A small-molecule ligand and the protein it binds are described below.
Small molecule (SMILES): CC/C(=C(/CC)c1ccc(O)cc1)c1ccc(O)cc1

Binding-site contacts:
Ligand atom C2 contacts residue LEU91 of chain 1.A at 3.8 Å (hydrophobic).
Ligand atom CP9 contacts residue ALA50 of chain 1.A at 3.6 Å (hydrophobic).
Ligand atom CP2 contacts residue MET121 of chain 1.A at 3.8 Å (hydrophobic).
Ligand atom C2 contacts residue LEU87 of chain 1.A at 3.7 Å (hydrophobic).
Ligand atom C8 contacts residue LEU46 of chain 1.A at 3.9 Å (hydrophobic).
Ligand atom OP3 contacts residue LEU225 of chain 1.A at 3.8 Å.
Ligand atom C5 contacts residue PHE104 of chain 1.A at 3.9 Å (hydrophobic).
Ligand atom CP3 contacts residue MET121 of chain 1.A at 3.4 Å (hydrophobic).
Ligand atom C3 contacts residue LEU87 of chain 1.A at 3.9 Å (hydrophobic).
Ligand atom O3 contacts residue LEU87 of chain 1.A at 3.6 Å (h-bond).
Ligand atom C8 contacts residue PHE104 of chain 1.A at 3.9 Å (hydrophobic).
Ligand atom OP3 contacts residue MET228 of chain 1.A at 3.4 Å.
Ligand atom C4 contacts residue PHE104 of chain 1.A at 4.0 Å (hydrophobic).
Ligand atom CP2 contacts residue LEU225 of chain 1.A at 3.9 Å (hydrophobic).
Ligand atom OP3 contacts residue MET43 of chain 1.A at 3.6 Å.
Ligand atom CP4 contacts residue MET43 of chain 1.A at 3.6 Å (hydrophobic).
Ligand atom CP3 contacts residue MET43 of chain 1.A at 4.1 Å (hydrophobic).
Ligand atom CP4 contacts residue MET121 of chain 1.A at 3.6 Å (hydrophobic).
Ligand atom C9 contacts residue ILE124 of chain 1.A at 4.1 Å (hydrophobic).
Ligand atom O3 contacts residue LEU91 of chain 1.A at 4.1 Å.
Ligand atom C1 contacts residue LEU91 of chain 1.A at 4.1 Å (hydrophobic).
Ligand atom C5 contacts residue ALA50 of chain 1.A at 3.9 Å (hydrophobic).
Ligand atom O3 contacts residue GLU53 of chain 1.A at 2.6 Å (salt-bridge).
Ligand atom C3 contacts residue GLU53 of chain 1.A at 3.3 Å.
Ligand atom C4 contacts residue ALA50 of chain 1.A at 4.0 Å (hydrophobic).
Ligand atom CP9 contacts residue LEU240 of chain 1.A at 4.0 Å (hydrophobic).
Ligand atom O3 contacts residue ARG94 of chain 1.A at 3.4 Å (salt-bridge).
Ligand atom CP5 contacts residue LEU46 of chain 1.A at 4.1 Å (hydrophobic).
Ligand atom CP3 contacts residue HIS224 of chain 1.A at 3.3 Å.
Ligand atom C5 contacts residue LEU46 of chain 1.A at 4.1 Å (hydrophobic).
Ligand atom CP8 contacts residue ALA50 of chain 1.A at 3.9 Å (hydrophobic).
Ligand atom C1 contacts residue PHE104 of chain 1.A at 4.0 Å (hydrophobic).
Ligand atom CP2 contacts residue HIS224 of chain 1.A at 3.6 Å.
Ligand atom CP1 contacts residue GLY221 of chain 1.A at 4.0 Å.
Ligand atom C6 contacts residue PHE104 of chain 1.A at 3.9 Å (hydrophobic).
Ligand atom CP2 contacts residue GLY221 of chain 1.A at 3.7 Å.
Ligand atom C4 contacts residue GLU53 of chain 1.A at 3.1 Å.
Ligand atom CP8 contacts residue LEU84 of chain 1.A at 3.8 Å (hydrophobic).
Ligand atom OP3 contacts residue MET121 of chain 1.A at 3.6 Å.
Ligand atom OP3 contacts residue HIS224 of chain 1.A at 2.3 Å (h-bond).

Sequence of chain 1.A:
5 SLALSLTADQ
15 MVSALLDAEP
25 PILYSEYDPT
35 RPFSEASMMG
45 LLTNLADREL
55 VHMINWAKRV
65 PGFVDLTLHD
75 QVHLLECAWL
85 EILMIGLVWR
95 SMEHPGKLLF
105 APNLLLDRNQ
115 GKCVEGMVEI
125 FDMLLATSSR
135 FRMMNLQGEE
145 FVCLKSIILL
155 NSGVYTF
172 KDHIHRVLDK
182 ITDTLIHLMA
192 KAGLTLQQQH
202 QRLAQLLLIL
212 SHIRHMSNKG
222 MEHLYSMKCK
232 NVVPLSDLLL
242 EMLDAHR